Binding-site contacts:
Ligand atom N contacts residue ASP4 of chain 1.B at 4.5 Å.
Ligand atom OXT contacts residue ASP4 of chain 1.B at 4.3 Å.
Ligand atom N contacts residue ASN83 of chain 1.B at 3.0 Å (h-bond).
Ligand atom N contacts residue VAL84 of chain 1.B at 4.3 Å.
Ligand atom CA contacts residue ASN83 of chain 1.B at 3.3 Å.
Ligand atom O contacts residue ASP4 of chain 1.B at 4.2 Å.

This protein binds this small molecule.
Small molecule (SMILES): NCC(=O)O

Sequence of chain 1.B:
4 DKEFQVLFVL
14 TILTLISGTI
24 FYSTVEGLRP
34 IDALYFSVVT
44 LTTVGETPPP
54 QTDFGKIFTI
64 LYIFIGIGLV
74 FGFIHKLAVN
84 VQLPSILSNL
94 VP